Sequence of chain 1.A:
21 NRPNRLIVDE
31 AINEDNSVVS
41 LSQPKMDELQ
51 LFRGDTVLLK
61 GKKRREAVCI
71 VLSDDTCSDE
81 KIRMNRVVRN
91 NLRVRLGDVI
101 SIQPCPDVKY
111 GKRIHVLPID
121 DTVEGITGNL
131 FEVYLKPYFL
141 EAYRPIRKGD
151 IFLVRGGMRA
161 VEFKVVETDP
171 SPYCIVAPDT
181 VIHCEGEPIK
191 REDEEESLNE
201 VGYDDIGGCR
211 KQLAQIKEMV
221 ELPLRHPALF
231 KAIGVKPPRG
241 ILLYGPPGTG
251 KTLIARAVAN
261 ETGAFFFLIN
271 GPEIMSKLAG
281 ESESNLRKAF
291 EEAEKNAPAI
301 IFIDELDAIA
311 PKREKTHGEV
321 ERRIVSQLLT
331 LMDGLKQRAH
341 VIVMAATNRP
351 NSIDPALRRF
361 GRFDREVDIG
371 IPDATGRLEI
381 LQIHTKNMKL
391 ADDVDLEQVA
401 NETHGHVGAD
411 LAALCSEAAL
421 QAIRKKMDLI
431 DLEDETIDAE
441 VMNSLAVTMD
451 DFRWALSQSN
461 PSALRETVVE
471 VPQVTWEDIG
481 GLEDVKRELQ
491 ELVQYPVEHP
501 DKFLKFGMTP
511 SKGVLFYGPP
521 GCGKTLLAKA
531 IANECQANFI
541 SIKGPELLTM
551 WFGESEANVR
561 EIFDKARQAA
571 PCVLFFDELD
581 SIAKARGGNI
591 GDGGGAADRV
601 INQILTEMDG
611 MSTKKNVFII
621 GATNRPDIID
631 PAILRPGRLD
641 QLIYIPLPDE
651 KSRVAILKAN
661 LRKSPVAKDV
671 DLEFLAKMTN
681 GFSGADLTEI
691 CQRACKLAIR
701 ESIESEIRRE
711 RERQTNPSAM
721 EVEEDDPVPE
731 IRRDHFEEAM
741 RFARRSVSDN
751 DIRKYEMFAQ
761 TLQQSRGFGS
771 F

Sequence of chain 1.B:
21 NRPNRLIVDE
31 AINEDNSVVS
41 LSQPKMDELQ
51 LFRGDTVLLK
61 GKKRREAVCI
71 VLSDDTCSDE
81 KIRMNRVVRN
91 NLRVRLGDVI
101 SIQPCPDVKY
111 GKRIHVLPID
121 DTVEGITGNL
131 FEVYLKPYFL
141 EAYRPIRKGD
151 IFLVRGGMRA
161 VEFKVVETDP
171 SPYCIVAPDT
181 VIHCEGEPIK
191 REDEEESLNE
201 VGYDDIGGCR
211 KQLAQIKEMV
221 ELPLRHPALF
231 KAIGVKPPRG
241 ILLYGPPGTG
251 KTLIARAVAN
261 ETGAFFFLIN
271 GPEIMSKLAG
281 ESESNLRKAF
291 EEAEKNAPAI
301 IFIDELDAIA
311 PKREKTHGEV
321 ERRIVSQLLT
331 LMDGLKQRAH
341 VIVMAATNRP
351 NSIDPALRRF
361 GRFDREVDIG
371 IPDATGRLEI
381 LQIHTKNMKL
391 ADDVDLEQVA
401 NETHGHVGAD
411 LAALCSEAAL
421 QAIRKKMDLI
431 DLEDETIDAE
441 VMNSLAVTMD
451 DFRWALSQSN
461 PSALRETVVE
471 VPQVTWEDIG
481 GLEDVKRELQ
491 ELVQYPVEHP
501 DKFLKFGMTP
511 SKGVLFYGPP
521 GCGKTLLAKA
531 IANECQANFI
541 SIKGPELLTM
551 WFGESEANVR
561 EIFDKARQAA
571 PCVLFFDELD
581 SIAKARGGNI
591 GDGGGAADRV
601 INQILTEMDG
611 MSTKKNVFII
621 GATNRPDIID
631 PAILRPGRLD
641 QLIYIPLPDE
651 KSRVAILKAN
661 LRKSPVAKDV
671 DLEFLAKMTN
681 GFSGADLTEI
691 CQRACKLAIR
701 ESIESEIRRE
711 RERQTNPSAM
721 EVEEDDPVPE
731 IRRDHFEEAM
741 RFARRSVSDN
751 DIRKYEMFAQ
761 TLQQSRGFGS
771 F

Binding-site contacts:
Ligand atom N1 contacts residue ILE380 of chain 1.B at 3.3 Å.
Ligand atom O3G contacts residue ASN348 of chain 1.B at 3.5 Å (h-bond).
Ligand atom C8 contacts residue GLY250 of chain 1.B at 3.8 Å.
Ligand atom C2 contacts residue LEU253 of chain 1.B at 3.8 Å (hydrophobic).
Ligand atom C2 contacts residue ASP205 of chain 1.B at 3.1 Å.
Ligand atom O2G contacts residue MG1 of chain 1.K at 2.1 Å.
Ligand atom N7 contacts residue GLY248 of chain 1.B at 3.7 Å.
Ligand atom O5' contacts residue GLY250 of chain 1.B at 3.9 Å.
Ligand atom C8 contacts residue GLY248 of chain 1.B at 3.4 Å.
Ligand atom N7 contacts residue THR249 of chain 1.B at 3.6 Å.
Ligand atom PG contacts residue MG1 of chain 1.K at 3.6 Å.
Ligand atom O2A contacts residue GLY250 of chain 1.B at 3.8 Å.
Ligand atom N6 contacts residue GLY207 of chain 1.B at 3.2 Å (h-bond).
Ligand atom O1B contacts residue THR249 of chain 1.B at 3.9 Å.
Ligand atom O3G contacts residue PRO247 of chain 1.B at 3.7 Å.
Ligand atom N1 contacts residue ASP205 of chain 1.B at 3.5 Å (salt-bridge).
Ligand atom O2B contacts residue MG1 of chain 1.K at 2.2 Å.
Ligand atom PB contacts residue MG1 of chain 1.K at 3.6 Å.
Ligand atom O2B contacts residue THR252 of chain 1.B at 3.3 Å (h-bond).
Ligand atom O3A contacts residue GLY250 of chain 1.B at 3.2 Å (h-bond).
Ligand atom N1 contacts residue LEU253 of chain 1.B at 3.9 Å.
Ligand atom S1G contacts residue ARG359 of chain 1.A at 3.9 Å.
Ligand atom C4 contacts residue LEU253 of chain 1.B at 3.9 Å (hydrophobic).
Ligand atom O3A contacts residue GLY248 of chain 1.B at 3.8 Å.
Ligand atom O2A contacts residue LEU253 of chain 1.B at 3.8 Å.
Ligand atom N3 contacts residue LEU253 of chain 1.B at 3.8 Å.
Ligand atom C6 contacts residue ILE380 of chain 1.B at 3.6 Å (hydrophobic).
Ligand atom O2A contacts residue THR252 of chain 1.B at 3.4 Å.
Ligand atom N6 contacts residue ILE380 of chain 1.B at 3.6 Å.
Ligand atom N3 contacts residue HIS384 of chain 1.B at 3.3 Å (h-bond).
Ligand atom O4' contacts residue ALA409 of chain 1.B at 3.7 Å.
Ligand atom O2A contacts residue LYS251 of chain 1.B at 3.8 Å.
Ligand atom N1 contacts residue GLY207 of chain 1.B at 3.5 Å (h-bond).
Ligand atom O1B contacts residue LYS251 of chain 1.B at 3.0 Å (salt-bridge).
Ligand atom N7 contacts residue GLY250 of chain 1.B at 3.5 Å (h-bond).
Ligand atom O2' contacts residue HIS384 of chain 1.B at 3.8 Å.
Ligand atom O1B contacts residue GLY248 of chain 1.B at 3.8 Å.
Ligand atom O3B contacts residue GLY248 of chain 1.B at 3.1 Å (h-bond).
Ligand atom O1B contacts residue GLY250 of chain 1.B at 3.6 Å (h-bond).
Ligand atom PB contacts residue GLY248 of chain 1.B at 3.9 Å.

This protein binds this small molecule.
Small molecule (SMILES): Nc1ncnc2c1ncn2[C@@H]1O[C@H](COP(=O)(O)OP(=O)(O)OP(O)(O)=S)[C@@H](O)[C@H]1O